This small molecule binds to this protein.
Small molecule (SMILES): Nc1ccn([C@@H]2O[C@H](COP(=O)=O)[C@@H](O[P](=O)(O)OC[C@H]3O[C@@H](n4ccc(N)nc4=O)[C@H](O)[C@@H]3O[P](=O)(O)OC[C@H]3O[C@@H](n4ccc(N)nc4=O)[C@H](O)[C@@H]3O[P](=O)(O)OC[C@H]3O[C@@H](n4ccc(=O)[nH]c4=O)[C@H](O)[C@@H]3O[P](=O)(O)OC[C@H]3O[C@@H](n4cnc5c(=O)nc(N)[nH]c54)[C@H](O)[C@@H]3O)[C@H]2O)c(=O)n1

Sequence of chain 1.F:
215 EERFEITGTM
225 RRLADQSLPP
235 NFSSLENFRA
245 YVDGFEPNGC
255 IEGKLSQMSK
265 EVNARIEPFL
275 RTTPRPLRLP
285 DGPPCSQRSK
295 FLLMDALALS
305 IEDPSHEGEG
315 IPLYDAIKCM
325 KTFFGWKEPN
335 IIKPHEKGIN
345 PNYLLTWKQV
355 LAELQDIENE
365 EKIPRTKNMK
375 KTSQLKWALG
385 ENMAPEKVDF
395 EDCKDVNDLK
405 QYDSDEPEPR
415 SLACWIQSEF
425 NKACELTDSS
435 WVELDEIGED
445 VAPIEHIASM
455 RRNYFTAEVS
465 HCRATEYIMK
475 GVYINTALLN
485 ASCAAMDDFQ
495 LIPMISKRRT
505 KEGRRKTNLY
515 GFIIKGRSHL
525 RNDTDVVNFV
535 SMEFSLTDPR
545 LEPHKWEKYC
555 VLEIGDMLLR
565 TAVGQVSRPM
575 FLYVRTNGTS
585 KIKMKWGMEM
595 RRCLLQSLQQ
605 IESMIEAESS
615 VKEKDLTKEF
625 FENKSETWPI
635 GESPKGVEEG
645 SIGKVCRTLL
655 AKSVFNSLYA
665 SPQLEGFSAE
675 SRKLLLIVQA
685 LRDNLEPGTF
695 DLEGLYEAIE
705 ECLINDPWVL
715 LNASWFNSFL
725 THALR

Binding-site contacts:
Ligand atom C2' contacts residue LEU524 of chain 1.F at 4.0 Å (hydrophobic).
Ligand atom O6 contacts residue HIS523 of chain 1.F at 3.4 Å.
Ligand atom C8 contacts residue LEU524 of chain 1.F at 3.8 Å (hydrophobic).
Ligand atom N7 contacts residue ARG525 of chain 1.F at 3.8 Å.
Ligand atom C8 contacts residue HIS523 of chain 1.F at 4.1 Å.
Ligand atom C8 contacts residue MET490 of chain 1.F at 4.3 Å (hydrophobic).
Ligand atom C1' contacts residue ARG525 of chain 1.F at 3.6 Å.
Ligand atom C6 contacts residue MET490 of chain 1.F at 4.3 Å (hydrophobic).
Ligand atom C4 contacts residue MET490 of chain 1.F at 4.1 Å (hydrophobic).
Ligand atom C1' contacts residue LEU524 of chain 1.F at 3.5 Å (hydrophobic).
Ligand atom O3' contacts residue ARG525 of chain 1.F at 4.2 Å.
Ligand atom N7 contacts residue MET490 of chain 1.F at 4.0 Å.
Ligand atom C5 contacts residue HIS523 of chain 1.F at 3.8 Å.
Ligand atom C8 contacts residue ARG525 of chain 1.F at 3.2 Å.
Ligand atom C5 contacts residue MET490 of chain 1.F at 3.9 Å (hydrophobic).
Ligand atom O4' contacts residue LEU524 of chain 1.F at 4.5 Å.
Ligand atom N7 contacts residue HIS523 of chain 1.F at 3.1 Å (h-bond).
Ligand atom C4 contacts residue ARG525 of chain 1.F at 4.3 Å.
Ligand atom N9 contacts residue LEU524 of chain 1.F at 4.0 Å.
Ligand atom O3' contacts residue LEU524 of chain 1.F at 3.9 Å.
Ligand atom C5 contacts residue ARG525 of chain 1.F at 4.5 Å.
Ligand atom N9 contacts residue MET490 of chain 1.F at 4.3 Å.
Ligand atom O4' contacts residue ARG525 of chain 1.F at 3.2 Å (salt-bridge).
Ligand atom O2' contacts residue MET490 of chain 1.F at 4.2 Å.
Ligand atom N9 contacts residue ARG525 of chain 1.F at 3.4 Å (salt-bridge).
Ligand atom C6 contacts residue HIS523 of chain 1.F at 3.9 Å.
Ligand atom O2' contacts residue LEU524 of chain 1.F at 3.5 Å (h-bond).